Binding-site contacts:
Ligand atom C4 contacts residue ASN259 of chain 3.O at 4.2 Å.
Ligand atom C8 contacts residue ALA258 of chain 3.O at 3.7 Å (hydrophobic).
Ligand atom C3 contacts residue LYS115 of chain 3.N at 4.3 Å.
Ligand atom C4 contacts residue LYS181 of chain 3.N at 3.6 Å.
Ligand atom C3 contacts residue ASN259 of chain 3.O at 3.7 Å.
Ligand atom C1 contacts residue ASN259 of chain 3.O at 1.4 Å.
Ligand atom O6 contacts residue LYS181 of chain 3.N at 3.4 Å (salt-bridge).
Ligand atom O5 contacts residue ASN259 of chain 3.O at 2.3 Å (h-bond).
Ligand atom C5 contacts residue LYS181 of chain 3.N at 3.4 Å.
Ligand atom C5 contacts residue ASN259 of chain 3.O at 3.7 Å.
Ligand atom C7 contacts residue ASN259 of chain 3.O at 3.2 Å.
Ligand atom O4 contacts residue LYS181 of chain 3.N at 2.7 Å (salt-bridge).
Ligand atom C8 contacts residue LEU257 of chain 3.O at 4.1 Å (hydrophobic).
Ligand atom C6 contacts residue LYS181 of chain 3.N at 3.4 Å.
Ligand atom O3 contacts residue LYS115 of chain 3.N at 3.6 Å (salt-bridge).
Ligand atom C2 contacts residue ASN259 of chain 3.O at 2.4 Å.
Ligand atom C8 contacts residue ASN259 of chain 3.O at 4.2 Å.
Ligand atom O4 contacts residue PHE118 of chain 3.N at 4.1 Å.
Ligand atom C8 contacts residue THR116 of chain 3.N at 4.3 Å.
Ligand atom N2 contacts residue ASN259 of chain 3.O at 2.8 Å (h-bond).
Ligand atom N2 contacts residue THR116 of chain 3.N at 4.1 Å.
Ligand atom O7 contacts residue ASN259 of chain 3.O at 3.2 Å (h-bond).

Sequence of chain 3.N:
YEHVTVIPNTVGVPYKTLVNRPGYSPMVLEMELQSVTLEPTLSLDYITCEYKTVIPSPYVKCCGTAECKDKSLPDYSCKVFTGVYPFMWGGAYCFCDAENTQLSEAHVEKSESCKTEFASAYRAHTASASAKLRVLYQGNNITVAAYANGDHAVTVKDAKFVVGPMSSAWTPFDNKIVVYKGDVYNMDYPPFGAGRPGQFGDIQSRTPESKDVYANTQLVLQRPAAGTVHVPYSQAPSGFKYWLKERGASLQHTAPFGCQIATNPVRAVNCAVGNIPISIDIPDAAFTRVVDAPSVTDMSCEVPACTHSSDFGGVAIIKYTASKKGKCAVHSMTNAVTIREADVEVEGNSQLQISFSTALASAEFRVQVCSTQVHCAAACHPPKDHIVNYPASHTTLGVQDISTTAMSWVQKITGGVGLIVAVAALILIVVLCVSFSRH

The protein below binds the small molecule below.
Small molecule (SMILES): CC(=O)N[C@@H]1[C@@H](O)[C@H](O)[C@@H](CO)O[C@H]1O

Sequence of chain 3.O:
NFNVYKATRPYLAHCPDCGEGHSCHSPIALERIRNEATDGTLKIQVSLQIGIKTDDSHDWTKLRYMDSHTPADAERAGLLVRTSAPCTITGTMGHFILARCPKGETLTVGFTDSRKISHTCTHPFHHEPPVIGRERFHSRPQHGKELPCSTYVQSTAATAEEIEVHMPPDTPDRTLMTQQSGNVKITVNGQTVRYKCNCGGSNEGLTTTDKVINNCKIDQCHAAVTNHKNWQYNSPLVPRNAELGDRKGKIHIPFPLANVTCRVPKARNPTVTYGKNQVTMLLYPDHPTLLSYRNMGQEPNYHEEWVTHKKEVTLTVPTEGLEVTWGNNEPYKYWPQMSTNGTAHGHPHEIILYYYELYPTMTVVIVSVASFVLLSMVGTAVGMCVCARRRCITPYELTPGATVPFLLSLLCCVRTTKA